The small molecule below binds the protein below.
Small molecule (SMILES): CC(=O)N[C@@H]1[C@@H](O)[C@H](O)[C@@H](CO)O[C@H]1O

Binding-site contacts:
Ligand atom C5 contacts residue ASN231 of chain 1.A at 3.6 Å.
Ligand atom O7 contacts residue ASN231 of chain 1.A at 3.1 Å (h-bond).
Ligand atom C1 contacts residue ASN231 of chain 1.A at 1.4 Å.
Ligand atom C7 contacts residue ASN231 of chain 1.A at 3.3 Å.
Ligand atom O5 contacts residue ASN231 of chain 1.A at 2.3 Å (h-bond).
Ligand atom C4 contacts residue ASN231 of chain 1.A at 4.3 Å.
Ligand atom C3 contacts residue ASN231 of chain 1.A at 3.9 Å.
Ligand atom C8 contacts residue ASN231 of chain 1.A at 4.5 Å.
Ligand atom N2 contacts residue ASN231 of chain 1.A at 3.0 Å (h-bond).
Ligand atom C2 contacts residue ASN231 of chain 1.A at 2.5 Å.

Sequence of chain 1.A:
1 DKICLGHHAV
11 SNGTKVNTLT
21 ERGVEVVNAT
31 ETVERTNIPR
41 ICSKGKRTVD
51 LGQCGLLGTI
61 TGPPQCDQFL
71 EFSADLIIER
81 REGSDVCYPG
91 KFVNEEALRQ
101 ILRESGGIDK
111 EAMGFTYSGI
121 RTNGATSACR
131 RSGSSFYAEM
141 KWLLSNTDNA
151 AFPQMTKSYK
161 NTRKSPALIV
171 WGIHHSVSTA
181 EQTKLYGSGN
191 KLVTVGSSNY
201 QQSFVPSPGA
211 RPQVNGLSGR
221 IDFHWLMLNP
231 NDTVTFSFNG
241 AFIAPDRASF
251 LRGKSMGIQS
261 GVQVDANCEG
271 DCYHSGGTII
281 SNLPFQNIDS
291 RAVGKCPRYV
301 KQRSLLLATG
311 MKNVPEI